Sequence of chain 1.C:
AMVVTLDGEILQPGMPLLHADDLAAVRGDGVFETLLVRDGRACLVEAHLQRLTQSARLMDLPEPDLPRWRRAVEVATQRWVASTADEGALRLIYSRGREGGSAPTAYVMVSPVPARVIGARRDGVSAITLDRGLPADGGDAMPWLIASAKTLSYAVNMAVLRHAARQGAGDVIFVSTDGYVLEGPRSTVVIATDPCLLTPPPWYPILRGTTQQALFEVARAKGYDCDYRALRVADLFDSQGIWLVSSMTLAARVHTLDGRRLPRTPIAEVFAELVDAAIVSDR

This small molecule binds to this protein.
Small molecule (SMILES): O=C(O)CCC(=O)C(=O)O

Sequence of chain 1.D:
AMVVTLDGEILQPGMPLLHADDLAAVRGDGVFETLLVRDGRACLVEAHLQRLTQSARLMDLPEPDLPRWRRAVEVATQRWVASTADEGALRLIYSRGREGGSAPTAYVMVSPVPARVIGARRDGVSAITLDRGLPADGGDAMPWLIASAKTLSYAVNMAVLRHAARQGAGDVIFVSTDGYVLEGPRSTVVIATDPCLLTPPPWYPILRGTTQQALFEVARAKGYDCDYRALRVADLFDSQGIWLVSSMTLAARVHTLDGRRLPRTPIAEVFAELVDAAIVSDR

Binding-site contacts:
Ligand atom C1 contacts residue THR257 of chain 1.C at 3.1 Å.
Ligand atom O5 contacts residue THR35 of chain 1.C at 4.2 Å.
Ligand atom C5 contacts residue ARG187 of chain 1.C at 4.2 Å.
Ligand atom C3 contacts residue ARG117 of chain 1.C at 3.8 Å.
Ligand atom O5 contacts residue ARG187 of chain 1.C at 4.3 Å.
Ligand atom O1 contacts residue MET256 of chain 1.C at 3.6 Å.
Ligand atom O1 contacts residue THR257 of chain 1.C at 2.8 Å (h-bond).
Ligand atom O2 contacts residue SER255 of chain 1.C at 4.5 Å.
Ligand atom C4 contacts residue THR35 of chain 1.C at 4.1 Å.
Ligand atom O4 contacts residue LYS151 of chain 1.C at 3.8 Å.
Ligand atom O1 contacts residue SER254 of chain 1.C at 4.4 Å.
Ligand atom O2 contacts residue MET256 of chain 1.C at 3.3 Å.
Ligand atom O3 contacts residue ARG187 of chain 1.C at 4.1 Å.
Ligand atom O4 contacts residue TYR155 of chain 1.C at 3.8 Å.
Ligand atom O5 contacts residue MET256 of chain 1.C at 4.5 Å.
Ligand atom C1 contacts residue MET256 of chain 1.C at 3.6 Å (hydrophobic).
Ligand atom O5 contacts residue SER255 of chain 1.C at 4.3 Å.
Ligand atom O4 contacts residue PHE33 of chain 1.C at 4.3 Å.
Ligand atom C1 contacts residue ARG117 of chain 1.C at 4.2 Å.
Ligand atom C2 contacts residue MET256 of chain 1.C at 3.9 Å (hydrophobic).
Ligand atom O1 contacts residue ARG117 of chain 1.C at 3.0 Å (salt-bridge).
Ligand atom C5 contacts residue TYR155 of chain 1.C at 4.4 Å (hydrophobic).
Ligand atom O3 contacts residue ARG28 of chain 1.D at 4.1 Å.
Ligand atom O3 contacts residue MET159 of chain 1.C at 4.2 Å.
Ligand atom C3 contacts residue MET256 of chain 1.C at 3.9 Å (hydrophobic).
Ligand atom O2 contacts residue SER254 of chain 1.C at 2.9 Å (h-bond).
Ligand atom C1 contacts residue SER254 of chain 1.C at 3.8 Å.
Ligand atom O4 contacts residue PMP1 of chain 1.I at 3.8 Å.
Ligand atom O1 contacts residue ARG187 of chain 1.C at 4.1 Å.
Ligand atom O2 contacts residue THR257 of chain 1.C at 2.7 Å (h-bond).
Ligand atom O3 contacts residue TYR155 of chain 1.C at 4.2 Å.
Ligand atom O4 contacts residue ARG187 of chain 1.C at 4.0 Å.
Ligand atom O5 contacts residue PMP1 of chain 1.I at 3.5 Å (h-bond).